Binding-site contacts:
Ligand atom C5 contacts residue ALA248 of chain 1.D at 3.5 Å (hydrophobic).
Ligand atom C17 contacts residue VAL181 of chain 1.C at 3.6 Å (hydrophobic).
Ligand atom C9 contacts residue ASN256 of chain 1.D at 3.2 Å.
Ligand atom C9 contacts residue THR179 of chain 1.C at 3.5 Å.
Ligand atom O2 contacts residue CYS239 of chain 1.D at 3.6 Å.
Ligand atom C10 contacts residue ASN256 of chain 1.D at 3.4 Å.
Ligand atom C4 contacts residue VAL236 of chain 1.D at 3.2 Å (hydrophobic).
Ligand atom N2 contacts residue ASN347 of chain 1.D at 3.0 Å (h-bond).
Ligand atom O2 contacts residue VAL236 of chain 1.D at 3.3 Å (h-bond).
Ligand atom N1 contacts residue THR179 of chain 1.C at 3.0 Å (h-bond).
Ligand atom C14 contacts residue LYS350 of chain 1.D at 3.6 Å.
Ligand atom C13 contacts residue VAL313 of chain 1.D at 3.4 Å (hydrophobic).
Ligand atom C7 contacts residue LEU246 of chain 1.D at 3.4 Å (hydrophobic).
Ligand atom C6 contacts residue LEU246 of chain 1.D at 3.7 Å (hydrophobic).
Ligand atom C9 contacts residue LEU246 of chain 1.D at 3.6 Å (hydrophobic).
Ligand atom C18 contacts residue ALA180 of chain 1.C at 3.3 Å (hydrophobic).
Ligand atom O3 contacts residue LEU246 of chain 1.D at 3.6 Å.
Ligand atom O3 contacts residue LEU253 of chain 1.D at 3.3 Å (h-bond).
Ligand atom C15 contacts residue LYS350 of chain 1.D at 3.3 Å.
Ligand atom C16 contacts residue LYS350 of chain 1.D at 3.3 Å.
Ligand atom N1 contacts residue ASN256 of chain 1.D at 2.9 Å (h-bond).
Ligand atom C11 contacts residue LYS350 of chain 1.D at 3.5 Å.
Ligand atom O3 contacts residue LYS252 of chain 1.D at 3.7 Å.
Ligand atom C4 contacts residue LEU240 of chain 1.D at 3.6 Å (hydrophobic).
Ligand atom C2 contacts residue CYS239 of chain 1.D at 3.5 Å (hydrophobic).
Ligand atom O3 contacts residue ALA248 of chain 1.D at 3.3 Å.
Ligand atom C21 contacts residue ALA315 of chain 1.D at 3.6 Å (hydrophobic).
Ligand atom C1 contacts residue ILE316 of chain 1.D at 3.6 Å (hydrophobic).
Ligand atom C5 contacts residue LEU253 of chain 1.D at 3.5 Å (hydrophobic).
Ligand atom C17 contacts residue ALA180 of chain 1.C at 3.4 Å (hydrophobic).
Ligand atom C14 contacts residue ASN348 of chain 1.D at 3.5 Å.
Ligand atom C8 contacts residue LEU246 of chain 1.D at 3.6 Å (hydrophobic).
Ligand atom C21 contacts residue LYS350 of chain 1.D at 3.7 Å.
Ligand atom C3 contacts residue CYS239 of chain 1.D at 3.5 Å (hydrophobic).
Ligand atom C12 contacts residue ASN256 of chain 1.D at 3.5 Å.
Ligand atom C1 contacts residue ILE368 of chain 1.D at 3.6 Å (hydrophobic).
Ligand atom O1 contacts residue CYS239 of chain 1.D at 3.4 Å (h-bond).
Ligand atom C18 contacts residue VAL181 of chain 1.C at 3.4 Å (hydrophobic).
Ligand atom C17 contacts residue THR179 of chain 1.C at 3.4 Å.
Ligand atom C11 contacts residue ASN256 of chain 1.D at 3.3 Å.

Sequence of chain 1.C:
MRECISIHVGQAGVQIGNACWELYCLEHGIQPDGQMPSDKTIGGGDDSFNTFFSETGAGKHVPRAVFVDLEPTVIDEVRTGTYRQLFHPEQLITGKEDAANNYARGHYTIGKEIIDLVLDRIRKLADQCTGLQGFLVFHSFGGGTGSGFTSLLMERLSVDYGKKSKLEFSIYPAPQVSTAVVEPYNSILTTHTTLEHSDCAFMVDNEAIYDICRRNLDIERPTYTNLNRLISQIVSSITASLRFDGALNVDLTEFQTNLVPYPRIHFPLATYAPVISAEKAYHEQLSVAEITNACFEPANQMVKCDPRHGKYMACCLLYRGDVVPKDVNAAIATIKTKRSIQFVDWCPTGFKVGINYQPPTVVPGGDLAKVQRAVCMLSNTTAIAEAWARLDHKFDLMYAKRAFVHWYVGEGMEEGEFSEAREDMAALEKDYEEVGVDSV

Sequence of chain 1.D:
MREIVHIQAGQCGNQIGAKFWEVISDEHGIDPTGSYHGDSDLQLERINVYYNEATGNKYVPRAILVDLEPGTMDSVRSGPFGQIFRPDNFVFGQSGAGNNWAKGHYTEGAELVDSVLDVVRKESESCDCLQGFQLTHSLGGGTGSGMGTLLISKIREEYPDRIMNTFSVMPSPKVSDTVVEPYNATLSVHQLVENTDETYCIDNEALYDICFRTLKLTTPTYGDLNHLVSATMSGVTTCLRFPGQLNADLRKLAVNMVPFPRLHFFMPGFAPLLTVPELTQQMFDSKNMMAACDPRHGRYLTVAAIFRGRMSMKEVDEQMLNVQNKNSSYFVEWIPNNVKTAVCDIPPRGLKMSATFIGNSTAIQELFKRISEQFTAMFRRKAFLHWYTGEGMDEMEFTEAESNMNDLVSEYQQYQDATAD

The protein below binds the small molecule below.
Small molecule (SMILES): COc1cc(C(=O)c2c[nH]c(-c3cccc4[nH]ccc34)n2)cc(OC)c1OC